Sequence of chain 1.C:
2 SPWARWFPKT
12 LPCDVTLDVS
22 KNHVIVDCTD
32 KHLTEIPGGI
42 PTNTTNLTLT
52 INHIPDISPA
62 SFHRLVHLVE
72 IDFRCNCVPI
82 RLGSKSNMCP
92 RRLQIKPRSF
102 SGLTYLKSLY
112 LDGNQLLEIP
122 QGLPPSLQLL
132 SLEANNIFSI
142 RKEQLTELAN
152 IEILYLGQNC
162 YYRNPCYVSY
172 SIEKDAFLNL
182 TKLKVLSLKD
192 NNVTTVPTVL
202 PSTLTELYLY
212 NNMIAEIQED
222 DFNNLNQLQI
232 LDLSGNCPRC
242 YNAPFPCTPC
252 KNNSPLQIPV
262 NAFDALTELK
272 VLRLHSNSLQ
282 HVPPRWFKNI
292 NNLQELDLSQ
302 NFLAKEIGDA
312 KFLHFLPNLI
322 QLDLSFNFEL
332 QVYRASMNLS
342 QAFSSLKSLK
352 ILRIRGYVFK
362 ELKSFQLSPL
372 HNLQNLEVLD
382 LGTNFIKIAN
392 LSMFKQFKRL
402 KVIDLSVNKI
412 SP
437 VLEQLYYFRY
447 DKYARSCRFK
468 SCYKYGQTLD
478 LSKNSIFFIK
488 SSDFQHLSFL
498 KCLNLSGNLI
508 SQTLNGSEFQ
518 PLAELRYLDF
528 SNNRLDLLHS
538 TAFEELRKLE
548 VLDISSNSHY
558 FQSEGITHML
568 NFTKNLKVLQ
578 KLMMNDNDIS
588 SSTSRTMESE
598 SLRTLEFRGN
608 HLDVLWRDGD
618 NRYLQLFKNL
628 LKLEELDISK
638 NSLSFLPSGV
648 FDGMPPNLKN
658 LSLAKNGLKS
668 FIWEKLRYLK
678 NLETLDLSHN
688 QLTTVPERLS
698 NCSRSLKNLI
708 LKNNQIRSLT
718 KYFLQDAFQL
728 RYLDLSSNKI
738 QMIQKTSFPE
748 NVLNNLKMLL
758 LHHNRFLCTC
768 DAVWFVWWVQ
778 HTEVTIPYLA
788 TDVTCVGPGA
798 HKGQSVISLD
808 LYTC

The protein below binds the small molecule below.
Small molecule (SMILES): CC(=O)N[C@@H]1[C@@H](O)[C@H](O)[C@@H](CO)O[C@H]1O

Binding-site contacts:
Ligand atom C2 contacts residue SER537 of chain 1.C at 4.2 Å.
Ligand atom C8 contacts residue ASN572 of chain 1.C at 4.2 Å.
Ligand atom O7 contacts residue LYS571 of chain 1.C at 3.8 Å.
Ligand atom C6 contacts residue MET566 of chain 1.C at 4.2 Å (hydrophobic).
Ligand atom C7 contacts residue ASN568 of chain 1.C at 3.3 Å.
Ligand atom C5 contacts residue MET566 of chain 1.C at 3.5 Å (hydrophobic).
Ligand atom C3 contacts residue ASN568 of chain 1.C at 3.7 Å.
Ligand atom O6 contacts residue MET566 of chain 1.C at 4.1 Å.
Ligand atom C8 contacts residue ASN568 of chain 1.C at 3.9 Å.
Ligand atom O5 contacts residue MET566 of chain 1.C at 3.1 Å.
Ligand atom O6 contacts residue THR590 of chain 1.C at 3.8 Å.
Ligand atom O5 contacts residue ASN568 of chain 1.C at 2.3 Å (h-bond).
Ligand atom C1 contacts residue SER591 of chain 1.C at 4.2 Å.
Ligand atom N2 contacts residue SER537 of chain 1.C at 3.2 Å (h-bond).
Ligand atom N2 contacts residue ASN568 of chain 1.C at 2.9 Å (h-bond).
Ligand atom C8 contacts residue LYS571 of chain 1.C at 4.2 Å.
Ligand atom C1 contacts residue SER537 of chain 1.C at 4.3 Å.
Ligand atom C1 contacts residue ASN568 of chain 1.C at 1.4 Å.
Ligand atom C5 contacts residue ASN568 of chain 1.C at 3.6 Å.
Ligand atom O7 contacts residue ASN568 of chain 1.C at 3.2 Å (h-bond).
Ligand atom C8 contacts residue SER537 of chain 1.C at 3.6 Å.
Ligand atom C4 contacts residue ASN568 of chain 1.C at 4.2 Å.
Ligand atom C2 contacts residue ASN568 of chain 1.C at 2.4 Å.
Ligand atom O6 contacts residue SER591 of chain 1.C at 3.9 Å.
Ligand atom C7 contacts residue LYS571 of chain 1.C at 4.5 Å.
Ligand atom O5 contacts residue SER591 of chain 1.C at 3.7 Å.
Ligand atom C7 contacts residue SER537 of chain 1.C at 3.9 Å.
Ligand atom C1 contacts residue MET566 of chain 1.C at 3.3 Å (hydrophobic).
Ligand atom C3 contacts residue SER537 of chain 1.C at 4.3 Å.